The protein below binds the small molecule below.
Small molecule (SMILES): CC(=O)N[C@@H]1[C@@H](O)[C@H](O)[C@@H](CO)O[C@H]1O

Sequence of chain 1.C:
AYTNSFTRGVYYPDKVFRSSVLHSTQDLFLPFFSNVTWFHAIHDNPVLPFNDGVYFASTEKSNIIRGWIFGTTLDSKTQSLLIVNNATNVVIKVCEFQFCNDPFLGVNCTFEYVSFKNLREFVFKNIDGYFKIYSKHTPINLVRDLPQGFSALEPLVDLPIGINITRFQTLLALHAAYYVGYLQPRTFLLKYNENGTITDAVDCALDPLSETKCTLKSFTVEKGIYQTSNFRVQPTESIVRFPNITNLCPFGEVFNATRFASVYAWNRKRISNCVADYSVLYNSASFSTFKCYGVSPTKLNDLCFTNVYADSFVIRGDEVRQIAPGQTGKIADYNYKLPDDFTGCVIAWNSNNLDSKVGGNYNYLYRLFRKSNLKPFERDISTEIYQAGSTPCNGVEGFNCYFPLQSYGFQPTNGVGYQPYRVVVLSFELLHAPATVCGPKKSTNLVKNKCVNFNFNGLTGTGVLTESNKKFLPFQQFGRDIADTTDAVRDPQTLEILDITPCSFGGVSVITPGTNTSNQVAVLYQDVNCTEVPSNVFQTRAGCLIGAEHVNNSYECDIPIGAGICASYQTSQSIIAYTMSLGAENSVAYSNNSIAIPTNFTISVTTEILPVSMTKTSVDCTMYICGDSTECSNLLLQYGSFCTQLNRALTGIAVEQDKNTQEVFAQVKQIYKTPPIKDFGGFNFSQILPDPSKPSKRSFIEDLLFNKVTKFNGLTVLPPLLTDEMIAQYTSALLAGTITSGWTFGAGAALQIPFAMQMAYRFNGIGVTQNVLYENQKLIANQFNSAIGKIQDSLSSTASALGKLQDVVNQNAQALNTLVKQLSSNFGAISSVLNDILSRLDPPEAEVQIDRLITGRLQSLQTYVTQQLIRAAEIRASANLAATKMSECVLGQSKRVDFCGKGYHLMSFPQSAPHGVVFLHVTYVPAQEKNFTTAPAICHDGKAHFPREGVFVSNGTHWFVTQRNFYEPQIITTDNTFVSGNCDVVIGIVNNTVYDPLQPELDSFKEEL

Sequence of chain 1.B:
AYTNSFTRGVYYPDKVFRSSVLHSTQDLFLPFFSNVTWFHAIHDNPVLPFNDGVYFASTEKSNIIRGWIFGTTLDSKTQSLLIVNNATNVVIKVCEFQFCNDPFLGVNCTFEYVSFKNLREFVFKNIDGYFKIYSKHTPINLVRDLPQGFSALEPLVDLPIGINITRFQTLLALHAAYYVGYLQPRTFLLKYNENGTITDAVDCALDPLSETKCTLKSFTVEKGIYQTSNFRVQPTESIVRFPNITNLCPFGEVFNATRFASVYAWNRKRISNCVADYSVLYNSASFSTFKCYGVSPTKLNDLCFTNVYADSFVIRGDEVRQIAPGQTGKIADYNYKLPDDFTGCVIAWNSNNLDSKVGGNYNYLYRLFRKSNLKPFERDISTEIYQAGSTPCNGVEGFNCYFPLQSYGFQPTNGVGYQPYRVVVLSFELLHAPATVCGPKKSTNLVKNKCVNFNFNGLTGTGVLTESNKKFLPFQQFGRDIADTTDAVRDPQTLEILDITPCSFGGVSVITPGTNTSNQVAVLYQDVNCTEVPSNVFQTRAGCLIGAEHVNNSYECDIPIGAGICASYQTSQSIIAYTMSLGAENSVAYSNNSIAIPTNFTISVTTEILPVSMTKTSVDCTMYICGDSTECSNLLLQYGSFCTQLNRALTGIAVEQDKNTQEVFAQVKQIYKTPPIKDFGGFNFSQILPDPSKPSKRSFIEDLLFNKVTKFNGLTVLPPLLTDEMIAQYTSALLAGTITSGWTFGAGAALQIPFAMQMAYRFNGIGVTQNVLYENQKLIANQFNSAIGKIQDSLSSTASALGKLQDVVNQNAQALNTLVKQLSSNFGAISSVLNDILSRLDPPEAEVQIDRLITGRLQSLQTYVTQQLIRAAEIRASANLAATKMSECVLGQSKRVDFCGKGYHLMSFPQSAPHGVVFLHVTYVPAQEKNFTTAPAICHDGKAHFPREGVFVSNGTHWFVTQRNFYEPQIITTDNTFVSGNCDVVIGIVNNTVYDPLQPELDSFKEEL

Binding-site contacts:
Ligand atom C3 contacts residue ASN223 of chain 1.C at 3.8 Å.
Ligand atom O6 contacts residue THR97 of chain 1.C at 3.8 Å.
Ligand atom C8 contacts residue GLU454 of chain 1.B at 3.4 Å.
Ligand atom O5 contacts residue THR225 of chain 1.C at 4.4 Å.
Ligand atom C8 contacts residue LYS451 of chain 1.B at 3.7 Å.
Ligand atom O7 contacts residue ARG446 of chain 1.B at 4.2 Å.
Ligand atom O6 contacts residue ARG226 of chain 1.C at 3.1 Å (salt-bridge).
Ligand atom O7 contacts residue ASN223 of chain 1.C at 4.1 Å.
Ligand atom O6 contacts residue THR225 of chain 1.C at 3.8 Å.
Ligand atom O5 contacts residue THR97 of chain 1.C at 4.1 Å.
Ligand atom O5 contacts residue ASN223 of chain 1.C at 2.4 Å (h-bond).
Ligand atom C2 contacts residue ASN223 of chain 1.C at 2.4 Å.
Ligand atom C1 contacts residue THR225 of chain 1.C at 4.2 Å.
Ligand atom C6 contacts residue ARG226 of chain 1.C at 4.0 Å.
Ligand atom C7 contacts residue ASN223 of chain 1.C at 3.7 Å.
Ligand atom C7 contacts residue GLU454 of chain 1.B at 3.8 Å.
Ligand atom C5 contacts residue THR225 of chain 1.C at 4.3 Å.
Ligand atom O7 contacts residue GLU454 of chain 1.B at 3.5 Å (salt-bridge).
Ligand atom C4 contacts residue ASN223 of chain 1.C at 4.2 Å.
Ligand atom C1 contacts residue ASN223 of chain 1.C at 1.4 Å.
Ligand atom N2 contacts residue ASN223 of chain 1.C at 2.9 Å (h-bond).
Ligand atom C5 contacts residue ASN223 of chain 1.C at 3.7 Å.